A small-molecule ligand and the protein it binds are described below.
Small molecule (SMILES): C[C@H]1c2ccsc2CCN1C(=O)Cn1nnc2ccccc21

Sequence of chain 2.A:
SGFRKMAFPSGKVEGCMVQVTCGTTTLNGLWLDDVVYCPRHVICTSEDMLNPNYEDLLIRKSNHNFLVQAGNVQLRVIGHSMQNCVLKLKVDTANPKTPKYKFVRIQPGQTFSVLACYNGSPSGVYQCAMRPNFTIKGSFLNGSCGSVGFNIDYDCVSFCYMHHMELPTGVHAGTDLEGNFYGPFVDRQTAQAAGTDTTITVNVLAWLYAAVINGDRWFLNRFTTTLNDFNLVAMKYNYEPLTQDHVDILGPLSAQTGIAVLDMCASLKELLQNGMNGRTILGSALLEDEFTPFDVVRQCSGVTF

Binding-site contacts:
Ligand atom C7 contacts residue HIS41 of chain 1.A at 3.5 Å.
Ligand atom N3 contacts residue MET165 of chain 1.A at 3.5 Å.
Ligand atom C5 contacts residue ASP187 of chain 1.A at 3.6 Å.
Ligand atom O1 contacts residue MET165 of chain 1.A at 3.6 Å.
Ligand atom N4 contacts residue HIS163 of chain 1.A at 2.9 Å (h-bond).
Ligand atom C4 contacts residue ARG188 of chain 1.A at 3.9 Å.
Ligand atom C5 contacts residue ARG188 of chain 1.A at 3.3 Å.
Ligand atom C12 contacts residue LEU141 of chain 1.A at 3.6 Å (hydrophobic).
Ligand atom C13 contacts residue LEU141 of chain 1.A at 3.6 Å (hydrophobic).
Ligand atom N3 contacts residue GLU166 of chain 1.A at 3.5 Å (salt-bridge).
Ligand atom C6 contacts residue MET165 of chain 1.A at 3.9 Å (hydrophobic).
Ligand atom C13 contacts residue PHE140 of chain 1.A at 3.5 Å (hydrophobic).
Ligand atom C9 contacts residue MET165 of chain 1.A at 3.9 Å (hydrophobic).
Ligand atom C4 contacts residue MET165 of chain 1.A at 3.8 Å (hydrophobic).
Ligand atom C5 contacts residue GLN189 of chain 1.A at 3.6 Å.
Ligand atom C12 contacts residue GLU166 of chain 1.A at 3.4 Å.
Ligand atom C9 contacts residue GLU166 of chain 1.A at 3.9 Å.
Ligand atom C10 contacts residue CYS145 of chain 1.A at 3.5 Å (hydrophobic).
Ligand atom C5 contacts residue MET49 of chain 1.A at 3.7 Å (hydrophobic).
Ligand atom C14 contacts residue ASN142 of chain 1.A at 3.6 Å.
Ligand atom C7 contacts residue HIS164 of chain 1.A at 3.7 Å.
Ligand atom N2 contacts residue CYS145 of chain 1.A at 3.8 Å.
Ligand atom C12 contacts residue PHE140 of chain 1.A at 3.0 Å (hydrophobic).
Ligand atom C4 contacts residue GLN189 of chain 1.A at 3.9 Å.
Ligand atom C1 contacts residue GLN189 of chain 1.A at 3.9 Å.
Ligand atom C11 contacts residue LEU141 of chain 1.A at 3.9 Å (hydrophobic).
Ligand atom C13 contacts residue GLU166 of chain 1.A at 3.7 Å.
Ligand atom C15 contacts residue ASN142 of chain 1.A at 3.7 Å.
Ligand atom C13 contacts residue SER1 of chain 2.A at 3.8 Å.
Ligand atom C13 contacts residue ASN142 of chain 1.A at 3.6 Å.
Ligand atom S1 contacts residue MET49 of chain 1.A at 3.4 Å.
Ligand atom C6 contacts residue MET49 of chain 1.A at 3.6 Å (hydrophobic).
Ligand atom O1 contacts residue GLU166 of chain 1.A at 3.0 Å (salt-bridge).
Ligand atom C3 contacts residue MET165 of chain 1.A at 3.7 Å (hydrophobic).
Ligand atom N4 contacts residue GLU166 of chain 1.A at 3.7 Å.
Ligand atom N3 contacts residue HIS163 of chain 1.A at 3.2 Å (h-bond).
Ligand atom N3 contacts residue CYS145 of chain 1.A at 3.5 Å (h-bond).
Ligand atom C11 contacts residue GLU166 of chain 1.A at 3.7 Å.
Ligand atom S1 contacts residue ASP187 of chain 1.A at 3.7 Å.
Ligand atom C5 contacts residue MET165 of chain 1.A at 3.6 Å (hydrophobic).

Sequence of chain 1.A:
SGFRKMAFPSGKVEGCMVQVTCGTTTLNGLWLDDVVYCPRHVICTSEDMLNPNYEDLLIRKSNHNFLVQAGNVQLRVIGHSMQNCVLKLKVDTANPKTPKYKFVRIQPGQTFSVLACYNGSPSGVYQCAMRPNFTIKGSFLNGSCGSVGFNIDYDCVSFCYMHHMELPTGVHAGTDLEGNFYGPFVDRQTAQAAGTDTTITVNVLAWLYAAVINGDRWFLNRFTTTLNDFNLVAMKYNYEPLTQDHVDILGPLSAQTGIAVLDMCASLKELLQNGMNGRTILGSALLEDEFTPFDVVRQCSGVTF